Sequence of chain 1.A:
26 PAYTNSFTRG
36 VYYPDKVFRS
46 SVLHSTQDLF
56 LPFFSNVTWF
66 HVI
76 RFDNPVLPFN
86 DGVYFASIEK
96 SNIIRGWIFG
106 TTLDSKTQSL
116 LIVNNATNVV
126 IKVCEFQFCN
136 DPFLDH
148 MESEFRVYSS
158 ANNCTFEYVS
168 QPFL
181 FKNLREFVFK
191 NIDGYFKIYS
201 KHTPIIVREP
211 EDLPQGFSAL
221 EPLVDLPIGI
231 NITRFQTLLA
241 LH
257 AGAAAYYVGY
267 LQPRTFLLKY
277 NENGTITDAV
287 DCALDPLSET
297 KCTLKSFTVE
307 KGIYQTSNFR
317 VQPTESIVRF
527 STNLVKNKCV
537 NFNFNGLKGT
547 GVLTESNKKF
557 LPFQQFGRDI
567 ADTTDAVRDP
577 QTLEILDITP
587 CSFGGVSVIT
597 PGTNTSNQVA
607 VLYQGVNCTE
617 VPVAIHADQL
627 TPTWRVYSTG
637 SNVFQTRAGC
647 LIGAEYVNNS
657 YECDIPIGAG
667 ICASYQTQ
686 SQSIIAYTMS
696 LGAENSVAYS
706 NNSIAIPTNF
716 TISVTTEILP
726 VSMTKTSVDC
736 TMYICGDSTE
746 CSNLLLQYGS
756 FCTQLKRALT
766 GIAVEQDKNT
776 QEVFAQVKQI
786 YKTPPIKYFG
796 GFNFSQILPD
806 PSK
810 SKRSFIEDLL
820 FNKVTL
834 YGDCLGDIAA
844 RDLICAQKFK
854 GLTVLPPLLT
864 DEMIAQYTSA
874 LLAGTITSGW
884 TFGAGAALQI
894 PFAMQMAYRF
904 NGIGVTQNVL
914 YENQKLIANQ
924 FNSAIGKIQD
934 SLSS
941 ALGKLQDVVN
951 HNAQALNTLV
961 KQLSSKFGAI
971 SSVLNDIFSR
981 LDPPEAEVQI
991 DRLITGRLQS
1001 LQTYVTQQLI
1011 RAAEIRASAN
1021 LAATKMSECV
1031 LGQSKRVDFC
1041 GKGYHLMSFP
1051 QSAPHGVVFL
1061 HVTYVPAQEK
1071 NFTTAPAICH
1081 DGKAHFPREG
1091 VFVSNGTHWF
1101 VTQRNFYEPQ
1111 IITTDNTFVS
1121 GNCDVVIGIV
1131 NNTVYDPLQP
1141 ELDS

A small-molecule ligand and the protein it binds are described below.
Small molecule (SMILES): CC(=O)N[C@@H]1[C@@H](O)[C@H](O)[C@@H](CO)O[C@H]1O

Binding-site contacts:
Ligand atom C5 contacts residue ASN1131 of chain 1.A at 3.7 Å.
Ligand atom C8 contacts residue ASN1131 of chain 1.A at 4.4 Å.
Ligand atom C1 contacts residue ASN1131 of chain 1.A at 1.4 Å.
Ligand atom C2 contacts residue ASN1131 of chain 1.A at 2.5 Å.
Ligand atom O5 contacts residue ASN1131 of chain 1.A at 2.4 Å (h-bond).
Ligand atom C4 contacts residue ASN1131 of chain 1.A at 4.2 Å.
Ligand atom C7 contacts residue ASN1131 of chain 1.A at 3.8 Å.
Ligand atom C3 contacts residue ASN1131 of chain 1.A at 3.8 Å.
Ligand atom N2 contacts residue ASN1131 of chain 1.A at 2.9 Å (h-bond).
Ligand atom O7 contacts residue ASN1131 of chain 1.A at 4.3 Å.